Sequence of chain 1.A:
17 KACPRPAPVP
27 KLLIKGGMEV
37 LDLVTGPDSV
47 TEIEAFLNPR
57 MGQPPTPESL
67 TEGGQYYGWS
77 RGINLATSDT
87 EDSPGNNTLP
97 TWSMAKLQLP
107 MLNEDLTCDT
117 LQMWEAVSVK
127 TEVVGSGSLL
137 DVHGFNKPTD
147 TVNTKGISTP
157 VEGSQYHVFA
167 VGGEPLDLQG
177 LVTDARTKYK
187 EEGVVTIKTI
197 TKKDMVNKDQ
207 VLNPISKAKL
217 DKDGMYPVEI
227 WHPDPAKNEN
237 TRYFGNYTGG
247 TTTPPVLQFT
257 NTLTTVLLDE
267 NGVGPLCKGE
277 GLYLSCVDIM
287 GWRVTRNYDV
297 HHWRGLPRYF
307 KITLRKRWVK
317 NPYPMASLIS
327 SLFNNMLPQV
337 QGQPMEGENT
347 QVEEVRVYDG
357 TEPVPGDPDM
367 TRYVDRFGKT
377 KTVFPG

Binding-site contacts:
Ligand atom C3 contacts residue GLY78 of chain 1.A at 3.7 Å.
Ligand atom O4 contacts residue GLY78 of chain 1.A at 3.3 Å.
Ligand atom O1B contacts residue TYR72 of chain 1.A at 4.1 Å.
Ligand atom C4 contacts residue HIS298 of chain 1.A at 3.6 Å.
Ligand atom O1A contacts residue ARG77 of chain 1.A at 3.1 Å.
Ligand atom C5 contacts residue TYR72 of chain 1.A at 3.7 Å (hydrophobic).
Ligand atom O4 contacts residue ASN80 of chain 1.A at 4.1 Å.
Ligand atom O6 contacts residue ASN93 of chain 1.A at 2.9 Å (h-bond).
Ligand atom C4 contacts residue TYR72 of chain 1.A at 3.7 Å (hydrophobic).
Ligand atom N5 contacts residue TYR72 of chain 1.A at 2.9 Å (h-bond).
Ligand atom O8 contacts residue ARG77 of chain 1.A at 3.3 Å (salt-bridge).
Ligand atom O4 contacts residue TYR72 of chain 1.A at 4.2 Å.
Ligand atom C11 contacts residue ASP85 of chain 1.B at 3.5 Å.
Ligand atom O1A contacts residue GLY78 of chain 1.A at 3.4 Å (h-bond).
Ligand atom O1A contacts residue TYR72 of chain 1.A at 3.7 Å.
Ligand atom C4 contacts residue GLY78 of chain 1.A at 3.6 Å.
Ligand atom O1B contacts residue ARG77 of chain 1.A at 3.0 Å (salt-bridge).
Ligand atom C4 contacts residue VAL296 of chain 1.A at 4.2 Å (hydrophobic).
Ligand atom C5 contacts residue ASN93 of chain 1.A at 3.6 Å.
Ligand atom C2 contacts residue GLY78 of chain 1.A at 4.1 Å.
Ligand atom O3 contacts residue GLY78 of chain 1.A at 3.6 Å.
Ligand atom C3 contacts residue HIS298 of chain 1.A at 4.1 Å.
Ligand atom C4 contacts residue ARG77 of chain 1.A at 4.3 Å.
Ligand atom C1 contacts residue TYR72 of chain 1.A at 4.1 Å (hydrophobic).
Ligand atom C11 contacts residue TYR72 of chain 1.A at 3.9 Å (hydrophobic).
Ligand atom C6 contacts residue THR94 of chain 1.A at 3.9 Å.
Ligand atom C3 contacts residue GLY78 of chain 1.A at 4.2 Å.
Ligand atom C3 contacts residue ARG77 of chain 1.A at 3.8 Å.
Ligand atom C6 contacts residue TYR72 of chain 1.A at 3.9 Å (hydrophobic).
Ligand atom O4 contacts residue ILE79 of chain 1.A at 3.7 Å.
Ligand atom O10 contacts residue ASN293 of chain 1.A at 4.3 Å.
Ligand atom C3 contacts residue VAL296 of chain 1.A at 3.4 Å (hydrophobic).
Ligand atom C6 contacts residue ASN93 of chain 1.A at 3.1 Å.
Ligand atom O4 contacts residue THR291 of chain 1.A at 3.5 Å.
Ligand atom O4 contacts residue HIS298 of chain 1.A at 2.7 Å (h-bond).
Ligand atom C10 contacts residue TYR72 of chain 1.A at 3.8 Å (hydrophobic).
Ligand atom O4 contacts residue VAL296 of chain 1.A at 3.7 Å.
Ligand atom O8 contacts residue TYR72 of chain 1.A at 3.9 Å.
Ligand atom C1 contacts residue ARG77 of chain 1.A at 3.5 Å.
Ligand atom C1 contacts residue GLY78 of chain 1.A at 4.2 Å.

The protein below binds the small molecule below.
Small molecule (SMILES): CC(=O)N[C@H]1[C@H]([C@H](O)[C@H](O)CO)O[C@@](O[C@H]2[C@@H](O)[C@@H](CO)O[C@@H](O[C@H]3[C@H](O)[C@@H](O)[C@H](O)O[C@@H]3CO)[C@@H]2O)(C(=O)O)C[C@@H]1O

Sequence of chain 1.B:
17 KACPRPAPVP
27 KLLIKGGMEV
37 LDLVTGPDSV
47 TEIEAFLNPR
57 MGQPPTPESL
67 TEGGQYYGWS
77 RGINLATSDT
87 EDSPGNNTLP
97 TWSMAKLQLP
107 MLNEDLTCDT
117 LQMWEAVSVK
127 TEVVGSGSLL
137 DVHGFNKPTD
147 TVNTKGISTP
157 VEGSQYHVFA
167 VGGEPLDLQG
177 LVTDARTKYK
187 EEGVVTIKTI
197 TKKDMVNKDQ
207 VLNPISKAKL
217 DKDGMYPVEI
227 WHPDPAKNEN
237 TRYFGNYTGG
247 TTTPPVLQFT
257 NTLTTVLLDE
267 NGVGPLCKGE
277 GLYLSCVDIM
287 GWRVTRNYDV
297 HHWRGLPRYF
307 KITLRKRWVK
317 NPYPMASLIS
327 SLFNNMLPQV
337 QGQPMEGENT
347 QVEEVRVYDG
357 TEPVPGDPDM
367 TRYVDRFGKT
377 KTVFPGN